Sequence of chain 1.A:
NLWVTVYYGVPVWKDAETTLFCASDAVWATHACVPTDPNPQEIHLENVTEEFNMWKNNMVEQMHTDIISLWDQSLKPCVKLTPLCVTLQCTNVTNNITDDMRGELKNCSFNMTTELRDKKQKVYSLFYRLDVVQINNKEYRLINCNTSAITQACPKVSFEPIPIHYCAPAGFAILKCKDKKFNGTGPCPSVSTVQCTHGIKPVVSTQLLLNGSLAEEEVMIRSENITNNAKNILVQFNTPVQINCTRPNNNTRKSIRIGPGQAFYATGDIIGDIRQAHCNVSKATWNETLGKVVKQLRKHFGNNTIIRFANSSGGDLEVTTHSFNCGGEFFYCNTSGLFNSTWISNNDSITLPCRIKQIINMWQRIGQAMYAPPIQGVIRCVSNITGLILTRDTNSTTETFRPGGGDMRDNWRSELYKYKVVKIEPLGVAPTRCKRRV

Binding-site contacts:
Ligand atom O6 contacts residue SER120 of chain 1.A at 3.9 Å.
Ligand atom C2 contacts residue ASN118 of chain 1.A at 2.4 Å.
Ligand atom O5 contacts residue TYR135 of chain 1.A at 4.3 Å.
Ligand atom C4 contacts residue ASN118 of chain 1.A at 4.1 Å.
Ligand atom N2 contacts residue ASN118 of chain 1.A at 2.7 Å (h-bond).
Ligand atom O5 contacts residue ASN118 of chain 1.A at 2.2 Å (h-bond).
Ligand atom C7 contacts residue ASN118 of chain 1.A at 3.2 Å.
Ligand atom O6 contacts residue TYR135 of chain 1.A at 2.9 Å.
Ligand atom C5 contacts residue TYR135 of chain 1.A at 3.9 Å (hydrophobic).
Ligand atom C5 contacts residue ASN118 of chain 1.A at 3.5 Å.
Ligand atom C3 contacts residue ASN118 of chain 1.A at 3.7 Å.
Ligand atom C1 contacts residue ASN118 of chain 1.A at 1.3 Å.
Ligand atom C8 contacts residue ASN118 of chain 1.A at 4.3 Å.
Ligand atom C6 contacts residue TYR135 of chain 1.A at 3.8 Å (hydrophobic).
Ligand atom C1 contacts residue TYR135 of chain 1.A at 4.3 Å (hydrophobic).
Ligand atom O7 contacts residue ASN118 of chain 1.A at 3.7 Å.

The protein below binds the small molecule below.
Small molecule (SMILES): CC(=O)N[C@H]1[C@H](O[C@H]2[C@H](O)[C@@H](NC(C)=O)CO[C@@H]2CO)O[C@H](CO)[C@@H](O[C@@H]2O[C@H](CO)[C@@H](O)[C@H](O)[C@@H]2O)[C@@H]1O